Binding-site contacts:
Ligand atom O3 contacts residue PHE33 of chain 1.B at 3.4 Å.
Ligand atom C6 contacts residue ASP302 of chain 1.B at 3.6 Å.
Ligand atom C2 contacts residue GLU36 of chain 1.B at 3.5 Å.
Ligand atom O2 contacts residue ASN85 of chain 1.B at 2.7 Å (h-bond).
Ligand atom C4 contacts residue ASP370 of chain 1.B at 3.4 Å.
Ligand atom O3 contacts residue ASP370 of chain 1.B at 2.7 Å (salt-bridge).
Ligand atom O2 contacts residue GLU36 of chain 1.B at 2.8 Å (salt-bridge).
Ligand atom C1 contacts residue TRP192 of chain 1.B at 3.7 Å (hydrophobic).
Ligand atom O5 contacts residue TRP192 of chain 1.B at 3.7 Å.
Ligand atom C3 contacts residue ASN85 of chain 1.B at 3.8 Å.
Ligand atom O5 contacts residue PHE368 of chain 1.B at 3.6 Å.
Ligand atom C4 contacts residue ASP302 of chain 1.B at 3.5 Å.
Ligand atom C6 contacts residue TYR267 of chain 1.B at 3.8 Å (hydrophobic).
Ligand atom O6 contacts residue ASN85 of chain 1.B at 3.3 Å (h-bond).
Ligand atom O2 contacts residue TRP192 of chain 1.B at 3.7 Å.
Ligand atom O3 contacts residue GLU36 of chain 1.B at 2.7 Å (salt-bridge).
Ligand atom O1 contacts residue TRP192 of chain 1.B at 3.5 Å.
Ligand atom O4 contacts residue PHE33 of chain 1.B at 3.7 Å.
Ligand atom O6 contacts residue GLN195 of chain 1.B at 3.5 Å.
Ligand atom C6 contacts residue ASN85 of chain 1.B at 3.6 Å.
Ligand atom O3 contacts residue LYS34 of chain 1.B at 2.8 Å (salt-bridge).
Ligand atom C4 contacts residue TYR267 of chain 1.B at 3.8 Å (hydrophobic).
Ligand atom C4 contacts residue LYS34 of chain 1.B at 3.8 Å.
Ligand atom C2 contacts residue PHE368 of chain 1.B at 3.7 Å (hydrophobic).
Ligand atom O3 contacts residue HIS371 of chain 1.B at 3.1 Å (h-bond).
Ligand atom O4 contacts residue PHE368 of chain 1.B at 3.4 Å.
Ligand atom O3 contacts residue TYR267 of chain 1.B at 3.7 Å.
Ligand atom O2 contacts residue HIS371 of chain 1.B at 2.8 Å (h-bond).
Ligand atom O4 contacts residue ASP302 of chain 1.B at 2.8 Å (salt-bridge).
Ligand atom O4 contacts residue ASN85 of chain 1.B at 3.7 Å.
Ligand atom O4 contacts residue ASP370 of chain 1.B at 2.6 Å (salt-bridge).
Ligand atom C2 contacts residue ASN85 of chain 1.B at 3.6 Å.
Ligand atom O6 contacts residue ALA196 of chain 1.B at 3.2 Å.
Ligand atom C2 contacts residue TRP192 of chain 1.B at 3.7 Å (hydrophobic).
Ligand atom C3 contacts residue GLU36 of chain 1.B at 3.7 Å.
Ligand atom C1 contacts residue TRP192 of chain 1.B at 3.7 Å (hydrophobic).
Ligand atom O4 contacts residue LYS34 of chain 1.B at 3.1 Å (salt-bridge).
Ligand atom C6 contacts residue TYR267 of chain 1.B at 3.8 Å (hydrophobic).
Ligand atom C6 contacts residue ASN85 of chain 1.B at 3.6 Å.
Ligand atom C2 contacts residue HIS371 of chain 1.B at 3.5 Å.

A protein and the small-molecule ligand that binds it are described below.
Small molecule (SMILES): OC[C@H]1O[C@H](OC[C@H]2O[C@H](O[C@]3(CO)O[C@H](CO)[C@@H](O)[C@@H]3O)[C@H](O)[C@@H](O)[C@@H]2O)[C@H](O)[C@@H](O)[C@H]1O

Sequence of chain 1.B:
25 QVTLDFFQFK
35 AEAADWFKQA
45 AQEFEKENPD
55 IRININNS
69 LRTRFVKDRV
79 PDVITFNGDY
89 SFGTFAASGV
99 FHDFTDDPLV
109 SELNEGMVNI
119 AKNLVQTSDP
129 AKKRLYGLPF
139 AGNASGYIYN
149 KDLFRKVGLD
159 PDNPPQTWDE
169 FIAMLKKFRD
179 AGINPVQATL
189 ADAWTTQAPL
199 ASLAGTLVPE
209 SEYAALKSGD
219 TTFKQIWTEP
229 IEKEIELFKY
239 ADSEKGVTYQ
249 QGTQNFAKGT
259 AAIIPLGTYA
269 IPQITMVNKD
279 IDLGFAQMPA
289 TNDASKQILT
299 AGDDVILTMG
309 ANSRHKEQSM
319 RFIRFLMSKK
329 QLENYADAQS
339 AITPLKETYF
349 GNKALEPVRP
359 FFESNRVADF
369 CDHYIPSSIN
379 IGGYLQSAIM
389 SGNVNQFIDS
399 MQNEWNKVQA